Sequence of chain 1.A:
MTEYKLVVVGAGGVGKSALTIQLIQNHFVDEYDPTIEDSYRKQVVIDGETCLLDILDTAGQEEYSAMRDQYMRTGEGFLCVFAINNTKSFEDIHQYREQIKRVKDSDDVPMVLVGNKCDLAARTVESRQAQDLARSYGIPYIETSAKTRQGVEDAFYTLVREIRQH

Binding-site contacts:
Ligand atom N1 contacts residue ASP119 of chain 1.A at 2.8 Å (salt-bridge).
Ligand atom O6 contacts residue ASP119 of chain 1.A at 3.5 Å (salt-bridge).
Ligand atom C8 contacts residue GLY15 of chain 1.A at 3.5 Å.
Ligand atom O1G contacts residue PRO34 of chain 1.A at 3.4 Å.
Ligand atom O6 contacts residue SER145 of chain 1.A at 3.4 Å.
Ligand atom N3B contacts residue MG1 of chain 1.D at 3.3 Å.
Ligand atom O4' contacts residue LYS117 of chain 1.A at 3.2 Å (salt-bridge).
Ligand atom PG contacts residue MG1 of chain 1.D at 3.2 Å.
Ligand atom O2B contacts residue MG1 of chain 1.D at 2.1 Å.
Ligand atom O3A contacts residue GLY15 of chain 1.A at 3.2 Å (h-bond).
Ligand atom N7 contacts residue ASN116 of chain 1.A at 3.1 Å (h-bond).
Ligand atom O6 contacts residue ALA146 of chain 1.A at 2.8 Å (h-bond).
Ligand atom O2B contacts residue SER17 of chain 1.A at 2.9 Å (h-bond).
Ligand atom N2 contacts residue ASP119 of chain 1.A at 2.9 Å (salt-bridge).
Ligand atom O2' contacts residue VAL29 of chain 1.A at 2.7 Å (h-bond).
Ligand atom O2A contacts residue TYR32 of chain 1.A at 3.5 Å.
Ligand atom O1A contacts residue ALA18 of chain 1.A at 2.8 Å (h-bond).
Ligand atom O6 contacts residue ASN116 of chain 1.A at 3.3 Å (h-bond).
Ligand atom PB contacts residue MG1 of chain 1.D at 3.2 Å.
Ligand atom O2G contacts residue THR35 of chain 1.A at 2.9 Å (h-bond).
Ligand atom O3' contacts residue ASP30 of chain 1.A at 2.9 Å (salt-bridge).
Ligand atom O1B contacts residue VAL14 of chain 1.A at 3.2 Å (h-bond).
Ligand atom O3G contacts residue GLY12 of chain 1.A at 3.4 Å.
Ligand atom O1B contacts residue LYS16 of chain 1.A at 2.8 Å (salt-bridge).
Ligand atom O3G contacts residue LYS16 of chain 1.A at 2.6 Å (salt-bridge).
Ligand atom O1B contacts residue GLY13 of chain 1.A at 3.5 Å (h-bond).
Ligand atom O2' contacts residue ASP30 of chain 1.A at 3.1 Å (salt-bridge).
Ligand atom O1G contacts residue TYR32 of chain 1.A at 2.7 Å (h-bond).
Ligand atom O1A contacts residue GLY15 of chain 1.A at 3.2 Å.
Ligand atom C2' contacts residue VAL29 of chain 1.A at 3.5 Å (hydrophobic).
Ligand atom O2B contacts residue LYS16 of chain 1.A at 3.5 Å (salt-bridge).
Ligand atom N3B contacts residue TYR32 of chain 1.A at 3.4 Å.
Ligand atom O1B contacts residue GLY15 of chain 1.A at 3.0 Å (h-bond).
Ligand atom O2' contacts residue PHE28 of chain 1.A at 3.2 Å.
Ligand atom N3B contacts residue GLY13 of chain 1.A at 3.1 Å (h-bond).
Ligand atom O3G contacts residue GLY60 of chain 1.A at 2.8 Å (h-bond).
Ligand atom O6 contacts residue LYS117 of chain 1.A at 3.3 Å.
Ligand atom C6 contacts residue LYS117 of chain 1.A at 3.5 Å.
Ligand atom O1A contacts residue SER17 of chain 1.A at 3.3 Å (h-bond).
Ligand atom O2G contacts residue MG1 of chain 1.D at 2.1 Å.

A small-molecule ligand and the protein it binds are described below.
Small molecule (SMILES): Nc1nc2c(ncn2[C@@H]2O[C@H](CO[P](=O)(O)O[P](=O)(O)NP(=O)(O)O)[C@@H](O)[C@H]2O)c(=O)[nH]1